Sequence of chain 1.D:
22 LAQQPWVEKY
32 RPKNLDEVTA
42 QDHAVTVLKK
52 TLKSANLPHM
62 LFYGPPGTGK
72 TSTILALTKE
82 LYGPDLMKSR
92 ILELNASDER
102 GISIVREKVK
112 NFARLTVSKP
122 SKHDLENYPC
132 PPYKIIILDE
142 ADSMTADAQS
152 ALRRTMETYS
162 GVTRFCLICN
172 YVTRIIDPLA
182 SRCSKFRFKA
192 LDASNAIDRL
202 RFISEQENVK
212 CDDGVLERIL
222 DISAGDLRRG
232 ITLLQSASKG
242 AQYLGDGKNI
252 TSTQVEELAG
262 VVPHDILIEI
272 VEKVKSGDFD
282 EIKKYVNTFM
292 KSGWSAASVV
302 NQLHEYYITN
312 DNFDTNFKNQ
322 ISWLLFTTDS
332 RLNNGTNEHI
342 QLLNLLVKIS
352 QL

This small molecule binds to this protein.
Small molecule (SMILES): Nc1ncnc2c1ncn2[C@@H]1O[C@H](COP(=O)(O)OP(=O)(O)OP(O)(O)=S)[C@@H](O)[C@H]1O

Sequence of chain 1.C:
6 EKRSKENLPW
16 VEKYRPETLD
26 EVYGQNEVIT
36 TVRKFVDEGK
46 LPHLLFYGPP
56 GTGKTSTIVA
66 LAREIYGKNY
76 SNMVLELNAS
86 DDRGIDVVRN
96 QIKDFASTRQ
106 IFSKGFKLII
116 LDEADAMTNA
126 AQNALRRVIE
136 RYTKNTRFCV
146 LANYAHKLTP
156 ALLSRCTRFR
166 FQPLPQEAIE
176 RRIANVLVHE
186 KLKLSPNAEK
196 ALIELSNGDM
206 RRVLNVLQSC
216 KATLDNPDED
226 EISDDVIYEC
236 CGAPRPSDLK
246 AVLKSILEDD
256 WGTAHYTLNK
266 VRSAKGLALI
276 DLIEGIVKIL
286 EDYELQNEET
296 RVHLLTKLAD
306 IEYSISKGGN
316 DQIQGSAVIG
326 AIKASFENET

Binding-site contacts:
Ligand atom N7 contacts residue GLY56 of chain 1.C at 3.4 Å (h-bond).
Ligand atom C8 contacts residue GLY56 of chain 1.C at 3.3 Å.
Ligand atom O3' contacts residue ARG20 of chain 1.C at 3.1 Å.
Ligand atom PB contacts residue MG1 of chain 1.P at 3.1 Å.
Ligand atom O3B contacts residue GLY56 of chain 1.C at 3.0 Å (h-bond).
Ligand atom O1B contacts residue LYS59 of chain 1.C at 2.9 Å (salt-bridge).
Ligand atom N7 contacts residue GLY58 of chain 1.C at 3.2 Å (h-bond).
Ligand atom O3B contacts residue MG1 of chain 1.P at 3.4 Å.
Ligand atom O5' contacts residue SER61 of chain 1.C at 3.5 Å (h-bond).
Ligand atom O2G contacts residue ARG183 of chain 1.D at 3.2 Å (salt-bridge).
Ligand atom O2B contacts residue THR60 of chain 1.C at 3.1 Å (h-bond).
Ligand atom O3G contacts residue LYS59 of chain 1.C at 2.6 Å (salt-bridge).
Ligand atom N1 contacts residue TYR28 of chain 1.C at 3.3 Å (h-bond).
Ligand atom O1A contacts residue LYS59 of chain 1.C at 3.4 Å (salt-bridge).
Ligand atom O3' contacts residue VAL16 of chain 1.C at 2.8 Å (h-bond).
Ligand atom O1B contacts residue GLY58 of chain 1.C at 3.1 Å (h-bond).
Ligand atom O2B contacts residue MG1 of chain 1.P at 1.9 Å.
Ligand atom O2' contacts residue LEU209 of chain 1.C at 3.5 Å.
Ligand atom O2A contacts residue ARG206 of chain 1.C at 3.5 Å (salt-bridge).
Ligand atom N7 contacts residue THR57 of chain 1.C at 3.2 Å.
Ligand atom O2A contacts residue ARG20 of chain 1.C at 3.0 Å (salt-bridge).
Ligand atom O2' contacts residue VAL16 of chain 1.C at 3.0 Å (h-bond).
Ligand atom O2' contacts residue TYR19 of chain 1.C at 3.3 Å (h-bond).
Ligand atom O1A contacts residue THR60 of chain 1.C at 3.5 Å (h-bond).
Ligand atom N9 contacts residue MET205 of chain 1.C at 3.5 Å.
Ligand atom O3A contacts residue ARG206 of chain 1.C at 3.5 Å (salt-bridge).
Ligand atom O1A contacts residue GLY58 of chain 1.C at 3.1 Å.
Ligand atom O1B contacts residue THR57 of chain 1.C at 3.4 Å (h-bond).
Ligand atom PG contacts residue MG1 of chain 1.P at 3.1 Å.
Ligand atom O1A contacts residue SER61 of chain 1.C at 2.7 Å (h-bond).
Ligand atom S1G contacts residue PRO55 of chain 1.C at 3.5 Å.
Ligand atom O2G contacts residue MG1 of chain 1.P at 2.0 Å.
Ligand atom O3B contacts residue ARG206 of chain 1.C at 3.2 Å (salt-bridge).
Ligand atom N6 contacts residue TYR28 of chain 1.C at 2.9 Å (h-bond).
Ligand atom O3G contacts residue ASN148 of chain 1.C at 2.9 Å (h-bond).
Ligand atom S1G contacts residue ARG183 of chain 1.D at 3.4 Å (salt-bridge).
Ligand atom O2G contacts residue ARG154 of chain 1.D at 3.0 Å (salt-bridge).
Ligand atom PA contacts residue SER61 of chain 1.C at 3.5 Å.
Ligand atom C5' contacts residue ARG206 of chain 1.C at 3.5 Å.
Ligand atom N6 contacts residue THR57 of chain 1.C at 3.2 Å (h-bond).